The small molecule below binds the protein below.
Small molecule (SMILES): CC(=O)N[C@@H]1[C@@H](O)[C@H](O)[C@@H](CO)O[C@H]1O

Sequence of chain 1.A:
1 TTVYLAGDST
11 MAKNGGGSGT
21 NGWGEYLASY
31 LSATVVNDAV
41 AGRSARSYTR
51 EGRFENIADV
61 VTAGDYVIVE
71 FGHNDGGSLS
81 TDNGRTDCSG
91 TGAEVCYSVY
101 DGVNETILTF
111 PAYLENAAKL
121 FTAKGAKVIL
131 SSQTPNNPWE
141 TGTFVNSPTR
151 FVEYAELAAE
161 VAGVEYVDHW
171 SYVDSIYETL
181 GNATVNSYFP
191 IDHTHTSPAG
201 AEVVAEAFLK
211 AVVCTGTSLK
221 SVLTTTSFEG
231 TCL

Binding-site contacts:
Ligand atom N2 contacts residue GLY142 of chain 1.A at 4.3 Å.
Ligand atom C4 contacts residue ASN182 of chain 1.A at 4.3 Å.
Ligand atom O6 contacts residue ASN186 of chain 1.A at 4.3 Å.
Ligand atom O6 contacts residue ALA183 of chain 1.A at 4.2 Å.
Ligand atom O5 contacts residue ALA183 of chain 1.A at 4.3 Å.
Ligand atom N2 contacts residue ASN182 of chain 1.A at 3.1 Å (h-bond).
Ligand atom C8 contacts residue GLY142 of chain 1.A at 3.8 Å.
Ligand atom C1 contacts residue ASN182 of chain 1.A at 1.5 Å.
Ligand atom O5 contacts residue ASN186 of chain 1.A at 3.8 Å.
Ligand atom C5 contacts residue ASN186 of chain 1.A at 4.4 Å.
Ligand atom O5 contacts residue ASN182 of chain 1.A at 2.4 Å (h-bond).
Ligand atom C1 contacts residue ASN186 of chain 1.A at 4.0 Å.
Ligand atom O7 contacts residue ASN182 of chain 1.A at 3.3 Å (h-bond).
Ligand atom C3 contacts residue ASN182 of chain 1.A at 3.9 Å.
Ligand atom C6 contacts residue ASN186 of chain 1.A at 4.1 Å.
Ligand atom C2 contacts residue ASN182 of chain 1.A at 2.5 Å.
Ligand atom C7 contacts residue GLY142 of chain 1.A at 4.4 Å.
Ligand atom C5 contacts residue ASN182 of chain 1.A at 3.7 Å.
Ligand atom C7 contacts residue ASN182 of chain 1.A at 3.4 Å.